Sequence of chain 1.A:
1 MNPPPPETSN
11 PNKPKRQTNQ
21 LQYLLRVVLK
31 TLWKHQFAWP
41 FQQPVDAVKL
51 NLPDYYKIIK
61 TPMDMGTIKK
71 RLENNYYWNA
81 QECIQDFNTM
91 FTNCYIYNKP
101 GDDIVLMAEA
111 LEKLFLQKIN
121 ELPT

The small molecule below binds the protein below.
Small molecule (SMILES): Cc1ccc([C@H](C)Nc2ccc3c(c2)N(C2CC2)[C@H](C)C(=O)N3C)cc1

Binding-site contacts:
Ligand atom O12 contacts residue TYR97 of chain 1.A at 3.9 Å.
Ligand atom C13 contacts residue VAL45 of chain 1.A at 4.0 Å (hydrophobic).
Ligand atom C20 contacts residue LEU50 of chain 1.A at 3.7 Å (hydrophobic).
Ligand atom C01 contacts residue PRO40 of chain 1.A at 3.4 Å (hydrophobic).
Ligand atom C26 contacts residue ASP103 of chain 1.A at 3.5 Å.
Ligand atom C06 contacts residue PRO40 of chain 1.A at 3.2 Å (hydrophobic).
Ligand atom C11 contacts residue VAL45 of chain 1.A at 3.9 Å (hydrophobic).
Ligand atom C14 contacts residue ASN98 of chain 1.A at 3.9 Å.
Ligand atom O12 contacts residue ASN98 of chain 1.A at 2.9 Å (h-bond).
Ligand atom O12 contacts residue CYS94 of chain 1.A at 4.0 Å.
Ligand atom C08 contacts residue ASN98 of chain 1.A at 3.8 Å.
Ligand atom C09 contacts residue ILE104 of chain 1.A at 4.0 Å (hydrophobic).
Ligand atom C04 contacts residue ILE104 of chain 1.A at 4.0 Å (hydrophobic).
Ligand atom C05 contacts residue VAL45 of chain 1.A at 4.1 Å (hydrophobic).
Ligand atom C11 contacts residue PHE41 of chain 1.A at 3.6 Å (hydrophobic).
Ligand atom C26 contacts residue ILE104 of chain 1.A at 4.0 Å (hydrophobic).
Ligand atom C13 contacts residue TYR97 of chain 1.A at 3.7 Å (hydrophobic).
Ligand atom C04 contacts residue LEU50 of chain 1.A at 4.1 Å (hydrophobic).
Ligand atom C16 contacts residue LEU50 of chain 1.A at 3.5 Å (hydrophobic).
Ligand atom C17 contacts residue LEU52 of chain 1.A at 3.9 Å (hydrophobic).
Ligand atom N10 contacts residue VAL45 of chain 1.A at 3.9 Å.
Ligand atom N07 contacts residue ASN98 of chain 1.A at 4.2 Å.
Ligand atom C24 contacts residue MET107 of chain 1.A at 4.0 Å (hydrophobic).
Ligand atom C24 contacts residue TRP39 of chain 1.A at 3.4 Å (hydrophobic).
Ligand atom C09 contacts residue ASN98 of chain 1.A at 3.6 Å.
Ligand atom N07 contacts residue ILE104 of chain 1.A at 3.9 Å.
Ligand atom C26 contacts residue MET107 of chain 1.A at 3.8 Å (hydrophobic).
Ligand atom C13 contacts residue LEU52 of chain 1.A at 3.7 Å (hydrophobic).
Ligand atom C25 contacts residue TRP39 of chain 1.A at 3.2 Å (hydrophobic).
Ligand atom C08 contacts residue TYR97 of chain 1.A at 3.8 Å (hydrophobic).
Ligand atom C05 contacts residue ILE104 of chain 1.A at 3.8 Å (hydrophobic).
Ligand atom N10 contacts residue ILE104 of chain 1.A at 3.9 Å.
Ligand atom C24 contacts residue PRO40 of chain 1.A at 4.0 Å (hydrophobic).
Ligand atom N15 contacts residue LEU50 of chain 1.A at 3.5 Å.
Ligand atom C13 contacts residue TYR55 of chain 1.A at 3.7 Å (hydrophobic).
Ligand atom C25 contacts residue PRO40 of chain 1.A at 4.0 Å (hydrophobic).
Ligand atom C06 contacts residue VAL45 of chain 1.A at 4.1 Å (hydrophobic).
Ligand atom C03 contacts residue LEU50 of chain 1.A at 3.6 Å (hydrophobic).
Ligand atom C02 contacts residue LEU50 of chain 1.A at 3.7 Å (hydrophobic).
Ligand atom O12 contacts residue TYR55 of chain 1.A at 3.8 Å.